Sequence of chain 1.C:
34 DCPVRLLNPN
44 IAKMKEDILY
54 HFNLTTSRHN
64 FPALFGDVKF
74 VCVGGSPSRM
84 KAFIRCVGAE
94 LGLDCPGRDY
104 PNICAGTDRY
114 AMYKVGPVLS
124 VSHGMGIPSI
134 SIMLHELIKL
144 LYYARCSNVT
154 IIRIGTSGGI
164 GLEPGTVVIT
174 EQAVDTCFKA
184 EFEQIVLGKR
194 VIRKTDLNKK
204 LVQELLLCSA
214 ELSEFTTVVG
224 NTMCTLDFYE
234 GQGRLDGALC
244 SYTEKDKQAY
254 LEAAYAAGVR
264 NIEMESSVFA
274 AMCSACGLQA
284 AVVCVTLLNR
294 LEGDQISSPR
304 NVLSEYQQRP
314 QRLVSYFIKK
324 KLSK

Sequence of chain 1.D:
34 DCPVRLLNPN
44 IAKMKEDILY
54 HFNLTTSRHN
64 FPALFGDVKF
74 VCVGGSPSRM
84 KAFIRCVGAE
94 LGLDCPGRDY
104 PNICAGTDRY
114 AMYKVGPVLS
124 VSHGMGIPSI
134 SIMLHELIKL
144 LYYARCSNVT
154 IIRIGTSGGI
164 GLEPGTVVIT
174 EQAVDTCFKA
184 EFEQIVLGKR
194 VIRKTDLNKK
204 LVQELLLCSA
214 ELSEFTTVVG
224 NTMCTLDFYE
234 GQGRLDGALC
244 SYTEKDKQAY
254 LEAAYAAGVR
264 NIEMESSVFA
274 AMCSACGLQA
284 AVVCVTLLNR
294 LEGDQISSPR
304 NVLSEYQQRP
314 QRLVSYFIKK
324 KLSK

This protein binds this small molecule.
Small molecule (SMILES): O=c1[nH]c(=O)n(COCCO)cc1Cc1ccccc1

Binding-site contacts:
Ligand atom CE2 contacts residue TYR53 of chain 1.D at 3.6 Å (hydrophobic).
Ligand atom OAA contacts residue GLY161 of chain 1.C at 3.3 Å.
Ligand atom OAO contacts residue PO41 of chain 1.J at 3.2 Å (h-bond).
Ligand atom CAS contacts residue PHE231 of chain 1.C at 3.6 Å (hydrophobic).
Ligand atom NAT contacts residue THR159 of chain 1.C at 3.8 Å.
Ligand atom CD1 contacts residue LEU291 of chain 1.C at 3.5 Å (hydrophobic).
Ligand atom CE1 contacts residue ARG237 of chain 1.C at 3.3 Å.
Ligand atom CE2 contacts residue PHE231 of chain 1.C at 3.8 Å (hydrophobic).
Ligand atom OAB contacts residue GLN235 of chain 1.C at 2.9 Å (h-bond).
Ligand atom CAR contacts residue GLY161 of chain 1.C at 3.4 Å.
Ligand atom CAM contacts residue THR159 of chain 1.C at 3.6 Å.
Ligand atom CAS contacts residue GLN235 of chain 1.C at 3.5 Å.
Ligand atom CAI contacts residue SER160 of chain 1.C at 3.8 Å.
Ligand atom CAJ contacts residue HIS54 of chain 1.D at 3.5 Å.
Ligand atom CE1 contacts residue ILE299 of chain 1.C at 3.8 Å (hydrophobic).
Ligand atom CAI contacts residue THR159 of chain 1.C at 3.7 Å.
Ligand atom NAN contacts residue GLY161 of chain 1.C at 3.8 Å.
Ligand atom NAN contacts residue PHE231 of chain 1.C at 3.5 Å.
Ligand atom CAQ contacts residue SER160 of chain 1.C at 3.5 Å.
Ligand atom NAT contacts residue PHE231 of chain 1.C at 3.9 Å.
Ligand atom OAC contacts residue HIS54 of chain 1.D at 2.6 Å (h-bond).
Ligand atom CAR contacts residue SER160 of chain 1.C at 3.7 Å.
Ligand atom OAA contacts residue GLN235 of chain 1.C at 3.8 Å.
Ligand atom CE1 contacts residue ASP297 of chain 1.C at 3.6 Å.
Ligand atom OAB contacts residue PHE231 of chain 1.C at 3.8 Å.
Ligand atom CAR contacts residue PHE231 of chain 1.C at 3.6 Å (hydrophobic).
Ligand atom OAB contacts residue GLU266 of chain 1.C at 3.4 Å.
Ligand atom OAA contacts residue ARG237 of chain 1.C at 3.1 Å (salt-bridge).
Ligand atom CD1 contacts residue ARG237 of chain 1.C at 3.1 Å.
Ligand atom CAQ contacts residue GLY161 of chain 1.C at 3.7 Å.
Ligand atom CAR contacts residue GLN235 of chain 1.C at 3.7 Å.
Ligand atom NAN contacts residue ILE265 of chain 1.C at 3.6 Å (h-bond).
Ligand atom NAN contacts residue GLN235 of chain 1.C at 2.8 Å (h-bond).
Ligand atom CZ contacts residue ILE299 of chain 1.C at 3.8 Å (hydrophobic).
Ligand atom CAJ contacts residue MET128 of chain 1.C at 3.6 Å (hydrophobic).
Ligand atom CAS contacts residue ILE265 of chain 1.C at 3.7 Å (hydrophobic).
Ligand atom OAB contacts residue ILE265 of chain 1.C at 3.8 Å.
Ligand atom OAB contacts residue MET267 of chain 1.C at 3.5 Å.
Ligand atom OAO contacts residue THR159 of chain 1.C at 3.1 Å (h-bond).
Ligand atom CAL contacts residue SER160 of chain 1.C at 3.5 Å.